Sequence of chain 54.A:
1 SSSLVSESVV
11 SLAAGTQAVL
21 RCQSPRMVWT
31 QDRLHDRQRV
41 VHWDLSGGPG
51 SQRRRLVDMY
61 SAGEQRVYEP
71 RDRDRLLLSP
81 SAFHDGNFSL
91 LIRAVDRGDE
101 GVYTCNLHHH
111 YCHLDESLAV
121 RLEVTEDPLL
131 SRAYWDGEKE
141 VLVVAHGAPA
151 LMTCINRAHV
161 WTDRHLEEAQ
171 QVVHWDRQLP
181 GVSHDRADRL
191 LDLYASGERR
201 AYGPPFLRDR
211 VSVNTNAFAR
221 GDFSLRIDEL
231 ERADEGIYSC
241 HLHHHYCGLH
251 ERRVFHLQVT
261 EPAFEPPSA

Binding-site contacts:
Ligand atom O6 contacts residue LEU91 of chain 54.A at 4.1 Å.
Ligand atom C7 contacts residue ASP85 of chain 54.A at 4.4 Å.
Ligand atom C5 contacts residue ASN87 of chain 54.A at 3.7 Å.
Ligand atom C6 contacts residue LEU91 of chain 54.A at 3.7 Å (hydrophobic).
Ligand atom C3 contacts residue ASN87 of chain 54.A at 3.8 Å.
Ligand atom C8 contacts residue ASN87 of chain 54.A at 4.3 Å.
Ligand atom O7 contacts residue ASP85 of chain 54.A at 3.4 Å (salt-bridge).
Ligand atom C4 contacts residue ASN87 of chain 54.A at 4.2 Å.
Ligand atom C5 contacts residue LEU151 of chain 54.A at 4.1 Å (hydrophobic).
Ligand atom O4 contacts residue LEU151 of chain 54.A at 4.1 Å.
Ligand atom N2 contacts residue ASN87 of chain 54.A at 2.8 Å (h-bond).
Ligand atom O7 contacts residue ASN87 of chain 54.A at 3.0 Å (h-bond).
Ligand atom C2 contacts residue ASN87 of chain 54.A at 2.4 Å.
Ligand atom C6 contacts residue LEU151 of chain 54.A at 3.8 Å (hydrophobic).
Ligand atom C1 contacts residue SER89 of chain 54.A at 4.5 Å.
Ligand atom C1 contacts residue ASN87 of chain 54.A at 1.4 Å.
Ligand atom C7 contacts residue ASN87 of chain 54.A at 3.1 Å.
Ligand atom O5 contacts residue ASN87 of chain 54.A at 2.4 Å (h-bond).

This small molecule binds to this protein.
Small molecule (SMILES): CC(=O)N[C@@H]1[C@@H](O)[C@H](O)[C@@H](CO)O[C@H]1O